Binding-site contacts:
Ligand atom CA contacts residue TYR197 of chain 1.A at 4.3 Å (hydrophobic).
Ligand atom O3 contacts residue TYR197 of chain 1.A at 4.2 Å.
Ligand atom O3 contacts residue ASN199 of chain 1.A at 3.1 Å (h-bond).
Ligand atom CA contacts residue ASN199 of chain 1.A at 3.9 Å.
Ligand atom OXT contacts residue ASP198 of chain 1.A at 3.1 Å (salt-bridge).
Ligand atom OXT contacts residue SER215 of chain 1.A at 4.4 Å.
Ligand atom OXT contacts residue TYR197 of chain 1.A at 3.8 Å.
Ligand atom CB contacts residue ASN199 of chain 1.A at 3.6 Å.
Ligand atom C contacts residue ASP198 of chain 1.A at 4.0 Å.
Ligand atom CA contacts residue ILE250 of chain 1.A at 4.2 Å (hydrophobic).
Ligand atom O3 contacts residue ILE250 of chain 1.A at 3.7 Å.
Ligand atom CB contacts residue ILE250 of chain 1.A at 3.8 Å (hydrophobic).
Ligand atom C contacts residue TYR197 of chain 1.A at 3.9 Å (hydrophobic).
Ligand atom O3 contacts residue ASP198 of chain 1.A at 3.4 Å (salt-bridge).
Ligand atom OXT contacts residue GLY196 of chain 1.A at 3.7 Å.
Ligand atom CA contacts residue ASP198 of chain 1.A at 4.2 Å.
Ligand atom CB contacts residue ILE254 of chain 1.A at 4.0 Å (hydrophobic).
Ligand atom O contacts residue TYR197 of chain 1.A at 3.9 Å.

Sequence of chain 1.A:
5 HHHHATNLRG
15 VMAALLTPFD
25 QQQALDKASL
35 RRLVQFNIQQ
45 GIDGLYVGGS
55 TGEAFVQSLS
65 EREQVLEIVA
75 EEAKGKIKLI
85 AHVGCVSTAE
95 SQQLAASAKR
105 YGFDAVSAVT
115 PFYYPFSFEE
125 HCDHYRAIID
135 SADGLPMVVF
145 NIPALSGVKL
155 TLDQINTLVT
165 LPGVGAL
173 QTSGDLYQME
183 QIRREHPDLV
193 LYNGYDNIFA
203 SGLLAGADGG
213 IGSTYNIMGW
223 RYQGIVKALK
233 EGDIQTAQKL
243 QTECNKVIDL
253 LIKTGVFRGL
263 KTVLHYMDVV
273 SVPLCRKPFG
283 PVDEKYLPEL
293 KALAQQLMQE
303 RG

This protein binds this small molecule.
Small molecule (SMILES): CC(=O)C(=O)O